Sequence of chain 1.A:
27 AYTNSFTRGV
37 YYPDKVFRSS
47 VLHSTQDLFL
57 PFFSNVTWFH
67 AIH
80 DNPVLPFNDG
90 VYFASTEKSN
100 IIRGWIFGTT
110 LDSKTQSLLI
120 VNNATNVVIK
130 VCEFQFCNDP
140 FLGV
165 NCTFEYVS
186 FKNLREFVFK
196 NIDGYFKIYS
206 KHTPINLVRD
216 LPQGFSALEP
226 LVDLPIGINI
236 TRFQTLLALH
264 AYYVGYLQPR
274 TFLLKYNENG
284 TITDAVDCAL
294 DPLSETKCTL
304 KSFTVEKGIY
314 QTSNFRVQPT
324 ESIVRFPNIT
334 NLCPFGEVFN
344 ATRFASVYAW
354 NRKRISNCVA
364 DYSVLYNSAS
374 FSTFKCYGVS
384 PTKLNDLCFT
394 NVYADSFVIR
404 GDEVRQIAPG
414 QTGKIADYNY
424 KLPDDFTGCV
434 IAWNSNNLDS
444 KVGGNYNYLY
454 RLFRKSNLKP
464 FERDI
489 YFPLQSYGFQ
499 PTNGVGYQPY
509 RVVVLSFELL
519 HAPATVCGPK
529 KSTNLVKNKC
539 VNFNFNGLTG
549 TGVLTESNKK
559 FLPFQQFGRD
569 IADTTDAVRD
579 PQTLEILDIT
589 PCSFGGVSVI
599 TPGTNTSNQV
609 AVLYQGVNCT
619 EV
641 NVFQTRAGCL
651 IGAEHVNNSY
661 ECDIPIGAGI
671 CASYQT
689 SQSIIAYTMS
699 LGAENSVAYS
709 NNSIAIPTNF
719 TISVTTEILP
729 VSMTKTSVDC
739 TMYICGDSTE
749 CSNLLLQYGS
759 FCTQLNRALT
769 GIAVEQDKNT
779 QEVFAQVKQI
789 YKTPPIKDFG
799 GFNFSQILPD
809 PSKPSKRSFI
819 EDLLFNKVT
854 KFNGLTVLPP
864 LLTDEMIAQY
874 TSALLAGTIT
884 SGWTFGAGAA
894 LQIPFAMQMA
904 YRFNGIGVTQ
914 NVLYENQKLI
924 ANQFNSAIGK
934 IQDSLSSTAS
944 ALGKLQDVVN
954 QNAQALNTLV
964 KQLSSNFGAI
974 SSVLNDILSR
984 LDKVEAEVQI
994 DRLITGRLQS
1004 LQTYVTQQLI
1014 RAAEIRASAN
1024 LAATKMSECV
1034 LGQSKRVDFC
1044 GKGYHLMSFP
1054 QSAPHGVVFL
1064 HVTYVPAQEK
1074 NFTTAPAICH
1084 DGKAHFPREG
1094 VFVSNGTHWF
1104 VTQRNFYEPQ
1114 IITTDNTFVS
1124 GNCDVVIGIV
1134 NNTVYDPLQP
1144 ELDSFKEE

Sequence of chain 1.C:
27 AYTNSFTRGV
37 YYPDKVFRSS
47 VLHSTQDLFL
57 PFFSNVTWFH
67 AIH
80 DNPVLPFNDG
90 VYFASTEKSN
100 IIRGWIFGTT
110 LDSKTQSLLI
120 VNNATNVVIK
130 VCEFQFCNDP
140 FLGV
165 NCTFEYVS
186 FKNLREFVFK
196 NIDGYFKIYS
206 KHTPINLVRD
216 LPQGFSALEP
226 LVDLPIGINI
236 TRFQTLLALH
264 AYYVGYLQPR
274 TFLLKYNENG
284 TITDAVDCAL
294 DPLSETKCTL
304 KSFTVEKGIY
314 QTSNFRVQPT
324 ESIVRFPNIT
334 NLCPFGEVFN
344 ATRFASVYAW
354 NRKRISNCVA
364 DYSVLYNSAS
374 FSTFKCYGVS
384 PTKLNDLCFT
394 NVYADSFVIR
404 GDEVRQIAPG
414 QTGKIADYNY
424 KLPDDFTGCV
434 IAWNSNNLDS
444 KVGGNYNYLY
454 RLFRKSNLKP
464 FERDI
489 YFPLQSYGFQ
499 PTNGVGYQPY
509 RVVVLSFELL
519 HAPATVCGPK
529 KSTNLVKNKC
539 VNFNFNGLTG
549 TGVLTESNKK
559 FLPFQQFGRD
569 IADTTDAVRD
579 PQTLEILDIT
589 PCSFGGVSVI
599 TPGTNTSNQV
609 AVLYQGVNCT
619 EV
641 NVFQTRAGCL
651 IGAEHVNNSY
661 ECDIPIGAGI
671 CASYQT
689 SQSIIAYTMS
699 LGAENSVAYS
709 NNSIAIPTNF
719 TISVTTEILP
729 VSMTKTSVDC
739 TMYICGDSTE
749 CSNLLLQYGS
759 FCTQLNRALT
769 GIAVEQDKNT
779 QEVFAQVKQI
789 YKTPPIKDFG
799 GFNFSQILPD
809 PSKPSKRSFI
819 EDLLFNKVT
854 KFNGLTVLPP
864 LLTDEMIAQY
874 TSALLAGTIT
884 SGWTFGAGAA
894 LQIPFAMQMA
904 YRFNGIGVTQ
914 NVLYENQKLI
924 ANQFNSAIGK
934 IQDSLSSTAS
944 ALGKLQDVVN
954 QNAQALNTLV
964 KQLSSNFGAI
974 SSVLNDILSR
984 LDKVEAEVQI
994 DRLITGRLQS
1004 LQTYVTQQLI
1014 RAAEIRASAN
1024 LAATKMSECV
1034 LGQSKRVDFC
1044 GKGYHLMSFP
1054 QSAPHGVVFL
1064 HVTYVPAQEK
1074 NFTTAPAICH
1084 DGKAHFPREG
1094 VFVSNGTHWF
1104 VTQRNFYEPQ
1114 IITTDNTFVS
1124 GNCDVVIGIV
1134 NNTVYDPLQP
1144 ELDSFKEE

Binding-site contacts:
Ligand atom C5 contacts residue ASN709 of chain 1.A at 3.7 Å.
Ligand atom C8 contacts residue ASN709 of chain 1.A at 4.2 Å.
Ligand atom O7 contacts residue ASN709 of chain 1.A at 2.5 Å (h-bond).
Ligand atom C7 contacts residue ASN709 of chain 1.A at 2.9 Å.
Ligand atom N2 contacts residue ASN709 of chain 1.A at 2.9 Å (h-bond).
Ligand atom C3 contacts residue ASN709 of chain 1.A at 3.8 Å.
Ligand atom O7 contacts residue ASP796 of chain 1.C at 4.3 Å.
Ligand atom C4 contacts residue ASN709 of chain 1.A at 4.2 Å.
Ligand atom O5 contacts residue ASN709 of chain 1.A at 2.4 Å (h-bond).
Ligand atom C1 contacts residue ASN709 of chain 1.A at 1.4 Å.
Ligand atom C2 contacts residue ASN709 of chain 1.A at 2.4 Å.
Ligand atom O5 contacts residue ASP796 of chain 1.C at 3.6 Å (salt-bridge).
Ligand atom C8 contacts residue GLY1131 of chain 1.A at 4.0 Å.
Ligand atom C1 contacts residue ASP796 of chain 1.C at 3.8 Å.

This protein binds this small molecule.
Small molecule (SMILES): CC(=O)N[C@@H]1[C@@H](O)[C@H](O)[C@@H](CO)O[C@H]1O